This protein binds this small molecule.
Small molecule (SMILES): Nc1ncnc2c1ncn2[C@@H]1O[C@H](COO[C@@H]2C[C@@H](CO[P](=O)(O)O[C@H]3[C@@H](O)[C@H](n4cnc5c(N)ncnc54)O[C@@H]3COP(=O)=O)O[C@H]2n2ccc(=O)[nH]c2=O)[C@@H](OOP(O)OC[C@H]2O[C@@H](n3ccc(=O)[nH]c3=O)[C@H](O)[C@@H]2O)[C@H]1O.Op1oo1

Binding-site contacts:
Ligand atom N6 contacts residue TYR50 of chain 36.D at 4.2 Å.
Ligand atom OP2 contacts residue GLY49 of chain 36.E at 4.2 Å.
Ligand atom N6 contacts residue TRP47 of chain 36.D at 3.8 Å.
Ligand atom N3 contacts residue TRP47 of chain 36.D at 4.1 Å.
Ligand atom C4 contacts residue TRP47 of chain 36.D at 3.9 Å (hydrophobic).
Ligand atom N1 contacts residue TRP47 of chain 36.D at 4.3 Å.
Ligand atom C6 contacts residue THR48 of chain 36.D at 4.2 Å.
Ligand atom N7 contacts residue TRP47 of chain 36.D at 3.7 Å.
Ligand atom OP2 contacts residue VAL178 of chain 36.E at 4.5 Å.
Ligand atom N9 contacts residue TRP47 of chain 36.D at 3.9 Å.
Ligand atom C8 contacts residue TRP47 of chain 36.D at 3.8 Å (hydrophobic).
Ligand atom O4' contacts residue TRP47 of chain 36.D at 4.1 Å.
Ligand atom N6 contacts residue THR48 of chain 36.D at 3.3 Å (h-bond).
Ligand atom C6 contacts residue TRP47 of chain 36.D at 3.9 Å (hydrophobic).
Ligand atom N1 contacts residue THR48 of chain 36.D at 4.0 Å.
Ligand atom C1' contacts residue TRP47 of chain 36.D at 4.3 Å (hydrophobic).
Ligand atom C2 contacts residue TRP47 of chain 36.D at 4.2 Å (hydrophobic).
Ligand atom C5 contacts residue TRP47 of chain 36.D at 3.8 Å (hydrophobic).
Ligand atom O4' contacts residue LYS143 of chain 36.D at 4.1 Å.
Ligand atom C5' contacts residue VAL178 of chain 36.E at 4.5 Å (hydrophobic).

Sequence of chain 36.E:
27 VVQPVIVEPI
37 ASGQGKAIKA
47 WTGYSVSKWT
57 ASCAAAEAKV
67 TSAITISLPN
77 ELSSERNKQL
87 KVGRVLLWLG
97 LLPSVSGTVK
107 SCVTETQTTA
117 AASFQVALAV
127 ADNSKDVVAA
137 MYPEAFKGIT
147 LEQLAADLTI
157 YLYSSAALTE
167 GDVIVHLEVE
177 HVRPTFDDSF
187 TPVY

Sequence of chain 36.D:
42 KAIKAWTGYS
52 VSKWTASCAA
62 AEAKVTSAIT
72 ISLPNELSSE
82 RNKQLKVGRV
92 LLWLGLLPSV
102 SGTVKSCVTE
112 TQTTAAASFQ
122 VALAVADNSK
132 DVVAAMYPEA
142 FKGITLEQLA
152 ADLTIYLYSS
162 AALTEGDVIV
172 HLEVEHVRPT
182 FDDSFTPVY